Sequence of chain 1.B:
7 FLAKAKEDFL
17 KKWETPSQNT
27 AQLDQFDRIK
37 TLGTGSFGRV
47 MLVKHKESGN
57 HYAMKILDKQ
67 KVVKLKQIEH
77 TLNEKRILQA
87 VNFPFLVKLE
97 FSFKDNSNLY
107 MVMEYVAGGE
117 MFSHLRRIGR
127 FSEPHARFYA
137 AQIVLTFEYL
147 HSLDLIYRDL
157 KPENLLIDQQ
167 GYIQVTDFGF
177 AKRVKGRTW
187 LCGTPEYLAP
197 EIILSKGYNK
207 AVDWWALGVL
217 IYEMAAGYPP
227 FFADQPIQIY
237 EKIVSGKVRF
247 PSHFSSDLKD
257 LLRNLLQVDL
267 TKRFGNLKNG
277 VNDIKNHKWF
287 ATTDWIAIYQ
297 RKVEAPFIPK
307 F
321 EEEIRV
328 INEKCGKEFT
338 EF

This protein binds this small molecule.
Small molecule (SMILES): Nc1ncnc2c1ncn2[C@@H]1O[C@H](CO[P](=O)(O)O[P](=O)(O)NP(=O)(O)O)[C@@H](O)[C@H]1O

Binding-site contacts:
Ligand atom C2 contacts residue TYR111 of chain 1.B at 3.7 Å (hydrophobic).
Ligand atom O4' contacts residue VAL46 of chain 1.B at 3.5 Å.
Ligand atom O3G contacts residue GLY41 of chain 1.B at 4.0 Å.
Ligand atom N6 contacts residue VAL112 of chain 1.B at 3.9 Å.
Ligand atom C2 contacts residue LEU38 of chain 1.B at 4.2 Å (hydrophobic).
Ligand atom C5 contacts residue ALA59 of chain 1.B at 3.9 Å (hydrophobic).
Ligand atom O2A contacts residue LYS61 of chain 1.B at 3.2 Å.
Ligand atom C2 contacts residue ALA59 of chain 1.B at 4.1 Å (hydrophobic).
Ligand atom C6 contacts residue GLU110 of chain 1.B at 4.0 Å.
Ligand atom N1 contacts residue VAL112 of chain 1.B at 3.0 Å (h-bond).
Ligand atom O2' contacts residue LEU38 of chain 1.B at 3.6 Å (h-bond).
Ligand atom C5' contacts residue VAL46 of chain 1.B at 4.2 Å (hydrophobic).
Ligand atom N3B contacts residue SER42 of chain 1.B at 3.1 Å (h-bond).
Ligand atom PB contacts residue GLY41 of chain 1.B at 3.6 Å.
Ligand atom N3B contacts residue GLY41 of chain 1.B at 3.7 Å.
Ligand atom O3A contacts residue GLY41 of chain 1.B at 3.4 Å.
Ligand atom O2A contacts residue VAL46 of chain 1.B at 3.1 Å.
Ligand atom N7 contacts residue VAL46 of chain 1.B at 4.2 Å.
Ligand atom N6 contacts residue MET109 of chain 1.B at 4.1 Å.
Ligand atom PB contacts residue SER42 of chain 1.B at 3.8 Å.
Ligand atom C2 contacts residue VAL112 of chain 1.B at 3.1 Å (hydrophobic).
Ligand atom O3A contacts residue THR40 of chain 1.B at 4.2 Å.
Ligand atom C8 contacts residue VAL46 of chain 1.B at 3.9 Å (hydrophobic).
Ligand atom C6 contacts residue VAL112 of chain 1.B at 4.0 Å (hydrophobic).
Ligand atom O1B contacts residue SER42 of chain 1.B at 3.0 Å (h-bond).
Ligand atom O1B contacts residue GLY41 of chain 1.B at 3.2 Å.
Ligand atom O1A contacts residue LYS61 of chain 1.B at 3.2 Å (salt-bridge).
Ligand atom N6 contacts residue ALA59 of chain 1.B at 3.8 Å.
Ligand atom N1 contacts residue ALA59 of chain 1.B at 3.7 Å.
Ligand atom N1 contacts residue TYR111 of chain 1.B at 3.8 Å.
Ligand atom C5' contacts residue THR40 of chain 1.B at 3.4 Å.
Ligand atom C6 contacts residue ALA59 of chain 1.B at 3.5 Å (hydrophobic).
Ligand atom O2B contacts residue LYS61 of chain 1.B at 3.9 Å.
Ligand atom N3 contacts residue VAL112 of chain 1.B at 4.0 Å.
Ligand atom PA contacts residue LYS61 of chain 1.B at 3.7 Å.
Ligand atom N3 contacts residue LEU38 of chain 1.B at 3.9 Å.
Ligand atom N9 contacts residue VAL46 of chain 1.B at 3.9 Å.
Ligand atom N1 contacts residue GLU110 of chain 1.B at 4.1 Å.
Ligand atom N6 contacts residue GLU110 of chain 1.B at 3.0 Å (salt-bridge).
Ligand atom O3G contacts residue THR40 of chain 1.B at 3.3 Å (h-bond).